This small molecule binds to this protein.
Small molecule (SMILES): CC(=O)OCC[N+](C)(C)C

Binding-site contacts:
Ligand atom C9 contacts residue CYS304 of chain 1.E at 3.7 Å (hydrophobic).
Ligand atom C3 contacts residue TRP275 of chain 1.E at 3.7 Å (hydrophobic).
Ligand atom C5 contacts residue ALA211 of chain 1.E at 4.3 Å (hydrophobic).
Ligand atom C9 contacts residue TYR305 of chain 1.E at 3.6 Å (hydrophobic).
Ligand atom C8 contacts residue CYS304 of chain 1.E at 4.1 Å (hydrophobic).
Ligand atom O7 contacts residue ALA211 of chain 1.E at 3.9 Å.
Ligand atom C5 contacts residue TRP275 of chain 1.E at 3.8 Å (hydrophobic).
Ligand atom C5 contacts residue TYR121 of chain 1.E at 3.8 Å (hydrophobic).
Ligand atom C2 contacts residue CYS304 of chain 1.E at 4.1 Å (hydrophobic).
Ligand atom C10 contacts residue ASP120 of chain 1.E at 3.6 Å.
Ligand atom C6 contacts residue TRP172 of chain 1.E at 3.7 Å (hydrophobic).
Ligand atom C6 contacts residue ASN279 of chain 1.E at 4.5 Å.
Ligand atom C5 contacts residue TRP172 of chain 1.E at 3.6 Å (hydrophobic).
Ligand atom O4 contacts residue SER124 of chain 1.E at 3.8 Å.
Ligand atom O7 contacts residue TRP172 of chain 1.E at 3.2 Å (h-bond).
Ligand atom C3 contacts residue TYR278 of chain 1.E at 3.6 Å (hydrophobic).
Ligand atom N1 contacts residue TYR121 of chain 1.E at 4.5 Å.
Ligand atom N1 contacts residue SER124 of chain 1.E at 4.3 Å.
Ligand atom C3 contacts residue TYR121 of chain 1.E at 3.9 Å (hydrophobic).
Ligand atom N1 contacts residue TYR301 of chain 1.E at 4.3 Å.
Ligand atom C10 contacts residue TYR121 of chain 1.E at 3.6 Å (hydrophobic).
Ligand atom O7 contacts residue ASN125 of chain 1.E at 4.1 Å.
Ligand atom C9 contacts residue SER124 of chain 1.E at 4.2 Å.
Ligand atom C8 contacts residue TYR301 of chain 1.E at 3.7 Å (hydrophobic).
Ligand atom O7 contacts residue TRP275 of chain 1.E at 4.3 Å.
Ligand atom O4 contacts residue TRP275 of chain 1.E at 3.6 Å.
Ligand atom C10 contacts residue TYR301 of chain 1.E at 3.6 Å (hydrophobic).
Ligand atom C8 contacts residue TYR121 of chain 1.E at 4.1 Å (hydrophobic).
Ligand atom O4 contacts residue TYR121 of chain 1.E at 3.6 Å.
Ligand atom C9 contacts residue ASP120 of chain 1.E at 4.0 Å.
Ligand atom C9 contacts residue TYR301 of chain 1.E at 4.0 Å (hydrophobic).
Ligand atom C8 contacts residue TYR278 of chain 1.E at 3.6 Å (hydrophobic).
Ligand atom N1 contacts residue CYS304 of chain 1.E at 4.3 Å.
Ligand atom C6 contacts residue TYR278 of chain 1.E at 3.9 Å (hydrophobic).
Ligand atom C6 contacts residue ALA211 of chain 1.E at 3.9 Å (hydrophobic).
Ligand atom C10 contacts residue SER124 of chain 1.E at 4.2 Å.
Ligand atom C2 contacts residue SER124 of chain 1.E at 3.9 Å.
Ligand atom O7 contacts residue TYR121 of chain 1.E at 4.0 Å.
Ligand atom C6 contacts residue TRP275 of chain 1.E at 3.8 Å (hydrophobic).
Ligand atom C2 contacts residue TRP275 of chain 1.E at 3.8 Å (hydrophobic).

Sequence of chain 1.E:
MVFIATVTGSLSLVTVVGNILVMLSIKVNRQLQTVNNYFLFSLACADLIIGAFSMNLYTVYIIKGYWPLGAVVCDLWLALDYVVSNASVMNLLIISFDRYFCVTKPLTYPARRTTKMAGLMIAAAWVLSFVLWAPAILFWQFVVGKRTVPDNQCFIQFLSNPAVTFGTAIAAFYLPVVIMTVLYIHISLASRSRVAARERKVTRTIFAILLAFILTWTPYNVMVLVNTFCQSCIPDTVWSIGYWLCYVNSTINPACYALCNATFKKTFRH